Sequence of chain 1.C:
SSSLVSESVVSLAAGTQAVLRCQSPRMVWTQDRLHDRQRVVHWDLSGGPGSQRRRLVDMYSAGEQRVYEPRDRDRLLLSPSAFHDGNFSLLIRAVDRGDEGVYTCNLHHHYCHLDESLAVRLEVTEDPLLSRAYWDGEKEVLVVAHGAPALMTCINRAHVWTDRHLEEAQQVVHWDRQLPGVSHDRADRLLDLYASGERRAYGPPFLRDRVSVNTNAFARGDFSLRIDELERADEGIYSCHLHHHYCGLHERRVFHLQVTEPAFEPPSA

This protein binds this small molecule.
Small molecule (SMILES): CC(=O)N[C@@H]1[C@@H](O)[C@H](O)[C@@H](CO)O[C@H]1O

Binding-site contacts:
Ligand atom C8 contacts residue ILE155 of chain 1.C at 3.7 Å (hydrophobic).
Ligand atom C1 contacts residue ASN87 of chain 1.C at 1.4 Å.
Ligand atom O6 contacts residue SER79 of chain 1.C at 2.5 Å (h-bond).
Ligand atom C7 contacts residue ASN87 of chain 1.C at 3.9 Å.
Ligand atom N2 contacts residue ASN87 of chain 1.C at 2.9 Å (h-bond).
Ligand atom C5 contacts residue SER79 of chain 1.C at 4.3 Å.
Ligand atom C2 contacts residue ASN87 of chain 1.C at 2.5 Å.
Ligand atom O6 contacts residue LEU91 of chain 1.C at 3.9 Å.
Ligand atom C5 contacts residue ASN87 of chain 1.C at 3.7 Å.
Ligand atom C4 contacts residue ASN87 of chain 1.C at 4.2 Å.
Ligand atom O7 contacts residue ASN87 of chain 1.C at 4.4 Å.
Ligand atom O5 contacts residue ASN87 of chain 1.C at 2.4 Å (h-bond).
Ligand atom O5 contacts residue SER79 of chain 1.C at 3.8 Å.
Ligand atom C3 contacts residue ASN87 of chain 1.C at 3.8 Å.
Ligand atom C6 contacts residue SER79 of chain 1.C at 3.6 Å.